Sequence of chain 1.A:
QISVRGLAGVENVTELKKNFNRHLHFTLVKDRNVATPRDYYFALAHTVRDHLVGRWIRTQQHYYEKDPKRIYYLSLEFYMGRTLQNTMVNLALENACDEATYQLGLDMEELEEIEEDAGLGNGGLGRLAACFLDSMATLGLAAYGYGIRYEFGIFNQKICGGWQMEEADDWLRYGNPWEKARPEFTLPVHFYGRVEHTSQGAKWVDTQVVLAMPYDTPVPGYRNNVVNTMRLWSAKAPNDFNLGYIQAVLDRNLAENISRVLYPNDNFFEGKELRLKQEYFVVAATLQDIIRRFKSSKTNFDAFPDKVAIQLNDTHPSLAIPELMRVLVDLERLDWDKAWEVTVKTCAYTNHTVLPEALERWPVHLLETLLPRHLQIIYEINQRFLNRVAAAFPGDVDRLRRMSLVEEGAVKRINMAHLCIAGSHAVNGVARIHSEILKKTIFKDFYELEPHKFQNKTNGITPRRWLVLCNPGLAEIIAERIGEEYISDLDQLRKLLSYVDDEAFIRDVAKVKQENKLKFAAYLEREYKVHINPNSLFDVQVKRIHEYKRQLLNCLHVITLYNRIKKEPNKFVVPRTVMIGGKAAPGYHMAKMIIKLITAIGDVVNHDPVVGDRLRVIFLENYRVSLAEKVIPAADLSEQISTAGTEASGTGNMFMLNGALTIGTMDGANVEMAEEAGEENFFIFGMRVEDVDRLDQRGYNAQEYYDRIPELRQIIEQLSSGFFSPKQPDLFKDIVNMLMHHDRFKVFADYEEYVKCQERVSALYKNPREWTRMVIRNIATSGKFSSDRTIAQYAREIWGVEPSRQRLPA

Binding-site contacts:
Ligand atom C14 contacts residue PHE286 of chain 1.A at 3.1 Å (hydrophobic).
Ligand atom O11 contacts residue THR379 of chain 1.A at 3.6 Å.
Ligand atom O2 contacts residue GLU673 of chain 1.A at 2.8 Å (salt-bridge).
Ligand atom O10 contacts residue ASP284 of chain 1.A at 3.6 Å (salt-bridge).
Ligand atom N2 contacts residue ASN285 of chain 1.A at 3.5 Å (h-bond).
Ligand atom F3 contacts residue GLY676 of chain 1.A at 3.1 Å.
Ligand atom O2 contacts residue TYR574 of chain 1.A at 3.0 Å (h-bond).
Ligand atom C6 contacts residue ASN485 of chain 1.A at 3.3 Å.
Ligand atom C15 contacts residue PHE286 of chain 1.A at 3.1 Å (hydrophobic).
Ligand atom C6 contacts residue HIS378 of chain 1.A at 3.4 Å.
Ligand atom N1 contacts residue ASN285 of chain 1.A at 3.4 Å (h-bond).
Ligand atom C8 contacts residue ASN285 of chain 1.A at 3.3 Å.
Ligand atom C7 contacts residue ASN285 of chain 1.A at 3.4 Å.
Ligand atom F3 contacts residue SER675 of chain 1.A at 2.9 Å.
Ligand atom O10 contacts residue GLY136 of chain 1.A at 3.3 Å (h-bond).
Ligand atom C13 contacts residue ALA384 of chain 1.A at 3.1 Å (hydrophobic).
Ligand atom O6 contacts residue HIS378 of chain 1.A at 2.6 Å (h-bond).
Ligand atom O6 contacts residue ASN485 of chain 1.A at 2.9 Å (h-bond).
Ligand atom O11 contacts residue ALA384 of chain 1.A at 3.4 Å.
Ligand atom C16 contacts residue ASN283 of chain 1.A at 3.6 Å.
Ligand atom C2 contacts residue HIS378 of chain 1.A at 3.6 Å.
Ligand atom O11 contacts residue ASN285 of chain 1.A at 3.1 Å.
Ligand atom C10 contacts residue LEU137 of chain 1.A at 3.5 Å (hydrophobic).
Ligand atom C10 contacts residue ASN285 of chain 1.A at 3.4 Å.
Ligand atom C14 contacts residue ALA384 of chain 1.A at 3.5 Å (hydrophobic).
Ligand atom O2 contacts residue ASN285 of chain 1.A at 3.4 Å (h-bond).
Ligand atom N3 contacts residue ASN285 of chain 1.A at 3.2 Å (h-bond).
Ligand atom C3 contacts residue GLU673 of chain 1.A at 3.4 Å.
Ligand atom C7 contacts residue HIS378 of chain 1.A at 3.3 Å.
Ligand atom F3 contacts residue GLU673 of chain 1.A at 3.1 Å.
Ligand atom C17 contacts residue ASN283 of chain 1.A at 3.6 Å.
Ligand atom O5 contacts residue LEU137 of chain 1.A at 3.6 Å (h-bond).
Ligand atom O4 contacts residue SER675 of chain 1.A at 3.6 Å.
Ligand atom O4 contacts residue GLY676 of chain 1.A at 2.9 Å (h-bond).
Ligand atom C11 contacts residue ASN285 of chain 1.A at 3.2 Å.
Ligand atom C9 contacts residue ASN285 of chain 1.A at 3.5 Å.
Ligand atom O10 contacts residue LEU137 of chain 1.A at 2.9 Å (h-bond).
Ligand atom F3 contacts residue ALA674 of chain 1.A at 3.2 Å.
Ligand atom O4 contacts residue ASN485 of chain 1.A at 3.5 Å (h-bond).
Ligand atom C16 contacts residue PHE286 of chain 1.A at 3.6 Å (hydrophobic).

A protein and the small-molecule ligand that binds it are described below.
Small molecule (SMILES): O=C(Nc1ccn([C@@H]2O[C@H](CO)[C@@H](O)[C@H](F)[C@H]2O)c(=O)n1)c1ccccc1